Binding-site contacts:
Ligand atom C2 contacts residue VAL53 of chain 1.A at 4.0 Å (hydrophobic).
Ligand atom BR1 contacts residue VAL116 of chain 1.A at 3.5 Å.
Ligand atom N5 contacts residue ASP175 of chain 1.A at 3.2 Å (salt-bridge).
Ligand atom C1 contacts residue ILE174 of chain 1.A at 4.0 Å (hydrophobic).
Ligand atom BR1 contacts residue PHE113 of chain 1.A at 3.8 Å.
Ligand atom C7 contacts residue ILE174 of chain 1.A at 3.8 Å (hydrophobic).
Ligand atom BR1 contacts residue ILE95 of chain 1.A at 3.4 Å.
Ligand atom C4 contacts residue PHE113 of chain 1.A at 3.6 Å (hydrophobic).
Ligand atom C2 contacts residue VAL66 of chain 1.A at 3.8 Å (hydrophobic).
Ligand atom N5 contacts residue ILE174 of chain 1.A at 4.2 Å.
Ligand atom C3 contacts residue VAL53 of chain 1.A at 3.8 Å (hydrophobic).
Ligand atom BR1 contacts residue GLU114 of chain 1.A at 4.4 Å.
Ligand atom N9 contacts residue ASP175 of chain 1.A at 3.1 Å.
Ligand atom C1 contacts residue PHE113 of chain 1.A at 4.1 Å (hydrophobic).
Ligand atom C1 contacts residue VAL66 of chain 1.A at 4.0 Å (hydrophobic).
Ligand atom C7 contacts residue ASP175 of chain 1.A at 4.3 Å.
Ligand atom N5 contacts residue LYS68 of chain 1.A at 3.6 Å.
Ligand atom N8 contacts residue ASP175 of chain 1.A at 3.8 Å.
Ligand atom C4 contacts residue ILE95 of chain 1.A at 4.0 Å (hydrophobic).
Ligand atom C6 contacts residue ILE174 of chain 1.A at 3.9 Å (hydrophobic).
Ligand atom C6 contacts residue PHE113 of chain 1.A at 3.9 Å (hydrophobic).
Ligand atom N9 contacts residue LYS68 of chain 1.A at 2.9 Å (salt-bridge).
Ligand atom C1 contacts residue ILE95 of chain 1.A at 4.3 Å (hydrophobic).
Ligand atom C7 contacts residue VAL53 of chain 1.A at 4.4 Å (hydrophobic).
Ligand atom C2 contacts residue ILE174 of chain 1.A at 4.1 Å (hydrophobic).
Ligand atom N8 contacts residue LYS68 of chain 1.A at 3.8 Å.
Ligand atom N5 contacts residue PHE113 of chain 1.A at 3.8 Å.
Ligand atom C3 contacts residue ILE174 of chain 1.A at 3.6 Å (hydrophobic).
Ligand atom C6 contacts residue ASP175 of chain 1.A at 3.9 Å.
Ligand atom BR1 contacts residue VAL66 of chain 1.A at 3.8 Å.
Ligand atom N8 contacts residue VAL53 of chain 1.A at 4.3 Å.
Ligand atom C4 contacts residue ILE174 of chain 1.A at 4.0 Å (hydrophobic).
Ligand atom N8 contacts residue ILE174 of chain 1.A at 4.2 Å.

The small molecule below binds the protein below.
Small molecule (SMILES): Brc1ccc2nn[nH]c2c1

Sequence of chain 1.A:
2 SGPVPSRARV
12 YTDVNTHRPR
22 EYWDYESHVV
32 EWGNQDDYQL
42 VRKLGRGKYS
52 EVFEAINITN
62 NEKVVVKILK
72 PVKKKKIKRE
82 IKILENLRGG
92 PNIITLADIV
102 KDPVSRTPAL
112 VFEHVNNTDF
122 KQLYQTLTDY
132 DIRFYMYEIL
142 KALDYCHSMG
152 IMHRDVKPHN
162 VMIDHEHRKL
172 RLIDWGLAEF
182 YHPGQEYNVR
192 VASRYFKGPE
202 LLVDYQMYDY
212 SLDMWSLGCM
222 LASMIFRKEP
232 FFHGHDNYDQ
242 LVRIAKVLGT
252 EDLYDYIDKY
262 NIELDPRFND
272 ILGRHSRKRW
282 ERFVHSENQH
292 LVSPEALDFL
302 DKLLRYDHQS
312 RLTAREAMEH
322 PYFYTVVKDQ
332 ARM